Sequence of chain 1.Y:
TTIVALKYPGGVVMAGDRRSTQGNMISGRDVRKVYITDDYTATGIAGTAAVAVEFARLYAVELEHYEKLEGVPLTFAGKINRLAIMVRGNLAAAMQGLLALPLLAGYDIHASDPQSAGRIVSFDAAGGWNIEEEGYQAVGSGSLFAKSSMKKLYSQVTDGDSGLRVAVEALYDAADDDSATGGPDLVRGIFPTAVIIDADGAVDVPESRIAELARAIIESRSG

Binding-site contacts:
Ligand atom C22 contacts residue THR21 of chain 1.X at 3.4 Å.
Ligand atom O18 contacts residue THR21 of chain 1.X at 3.1 Å (h-bond).
Ligand atom C15 contacts residue VAL31 of chain 1.X at 3.6 Å (hydrophobic).
Ligand atom C16 contacts residue ALA49 of chain 1.X at 3.7 Å (hydrophobic).
Ligand atom N31 contacts residue ASP124 of chain 1.Y at 3.0 Å (salt-bridge).
Ligand atom C17 contacts residue VAL53 of chain 1.X at 3.7 Å (hydrophobic).
Ligand atom C04 contacts residue THR21 of chain 1.X at 3.7 Å.
Ligand atom O30 contacts residue GLN22 of chain 1.X at 3.0 Å (h-bond).
Ligand atom C28 contacts residue TRP129 of chain 1.Y at 3.6 Å (hydrophobic).
Ligand atom C19 contacts residue THR21 of chain 1.X at 3.6 Å.
Ligand atom C37 contacts residue LEU91 of chain 1.Y at 3.6 Å (hydrophobic).
Ligand atom C36 contacts residue ALA126 of chain 1.Y at 3.4 Å (hydrophobic).
Ligand atom C10 contacts residue LYS33 of chain 1.X at 3.6 Å.
Ligand atom N03 contacts residue THR21 of chain 1.X at 2.8 Å (h-bond).
Ligand atom C36 contacts residue LEU98 of chain 1.X at 3.7 Å (hydrophobic).
Ligand atom C09 contacts residue ILE45 of chain 1.X at 3.4 Å (hydrophobic).
Ligand atom N06 contacts residue GLY47 of chain 1.X at 2.9 Å (h-bond).
Ligand atom C13 contacts residue ALA49 of chain 1.X at 3.7 Å (hydrophobic).
Ligand atom N25 contacts residue ASP124 of chain 1.Y at 3.8 Å.
Ligand atom C10 contacts residue ALA52 of chain 1.X at 3.8 Å (hydrophobic).
Ligand atom C04 contacts residue GLY47 of chain 1.X at 3.5 Å.
Ligand atom O01 contacts residue ALA49 of chain 1.X at 2.9 Å (h-bond).
Ligand atom C07 contacts residue THR1 of chain 1.X at 3.1 Å.
Ligand atom C05 contacts residue GLY47 of chain 1.X at 3.6 Å.
Ligand atom C15 contacts residue ALA49 of chain 1.X at 3.5 Å (hydrophobic).
Ligand atom C23 contacts residue ASP124 of chain 1.Y at 3.7 Å.
Ligand atom O30 contacts residue SER27 of chain 1.X at 3.0 Å (h-bond).
Ligand atom C23 contacts residue SER20 of chain 1.X at 3.7 Å.
Ligand atom C14 contacts residue ALA49 of chain 1.X at 3.4 Å (hydrophobic).
Ligand atom C14 contacts residue SER20 of chain 1.X at 3.8 Å.
Ligand atom C09 contacts residue LYS33 of chain 1.X at 3.7 Å.
Ligand atom C02 contacts residue THR21 of chain 1.X at 3.5 Å.
Ligand atom O18 contacts residue SER20 of chain 1.X at 3.4 Å.
Ligand atom N06 contacts residue THR1 of chain 1.X at 3.7 Å.
Ligand atom C10 contacts residue ILE45 of chain 1.X at 3.1 Å (hydrophobic).
Ligand atom O01 contacts residue THR48 of chain 1.X at 3.6 Å.
Ligand atom C28 contacts residue GLY128 of chain 1.Y at 3.3 Å.
Ligand atom C24 contacts residue SER27 of chain 1.X at 3.6 Å.
Ligand atom O41 contacts residue GLN22 of chain 1.X at 3.6 Å.
Ligand atom C24 contacts residue ASP124 of chain 1.Y at 3.7 Å.

Sequence of chain 1.X:
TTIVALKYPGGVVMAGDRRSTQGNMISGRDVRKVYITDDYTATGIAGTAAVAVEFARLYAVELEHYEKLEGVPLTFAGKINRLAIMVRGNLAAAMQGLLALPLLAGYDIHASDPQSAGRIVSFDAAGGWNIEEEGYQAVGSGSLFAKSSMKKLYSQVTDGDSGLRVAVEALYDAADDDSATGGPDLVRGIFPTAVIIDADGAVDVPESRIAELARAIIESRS

The protein below binds the small molecule below.
Small molecule (SMILES): COC[C@H](NC(=O)[C@H](CC(=O)n1cccc1)NC(=O)CCc1ccccc1)C(=O)NCc1cccc2ccccc12